A small-molecule ligand and the protein it binds are described below.
Small molecule (SMILES): CC(=O)N[C@H]1[C@H](O[C@H]2[C@H](O)[C@@H](NC(C)=O)CO[C@@H]2CO)O[C@H](CO)[C@@H](O)[C@@H]1O

Sequence of chain 1.RB:
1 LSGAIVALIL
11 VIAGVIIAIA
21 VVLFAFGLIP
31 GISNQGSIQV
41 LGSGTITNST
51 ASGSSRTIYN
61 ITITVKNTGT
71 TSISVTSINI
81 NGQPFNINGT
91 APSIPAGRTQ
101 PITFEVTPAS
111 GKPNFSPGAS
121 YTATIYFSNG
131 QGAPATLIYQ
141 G

Binding-site contacts:
Ligand atom C3 contacts residue ASN60 of chain 1.RB at 3.7 Å.
Ligand atom C5 contacts residue GLU105 of chain 1.RB at 4.4 Å.
Ligand atom C8 contacts residue ASN48 of chain 1.RB at 4.1 Å.
Ligand atom N2 contacts residue SER49 of chain 1.RB at 3.5 Å (h-bond).
Ligand atom C5 contacts residue ASN60 of chain 1.RB at 3.6 Å.
Ligand atom O5 contacts residue GLU105 of chain 1.RB at 4.4 Å.
Ligand atom C1 contacts residue ASN60 of chain 1.RB at 1.4 Å.
Ligand atom C8 contacts residue SER49 of chain 1.RB at 3.9 Å.
Ligand atom C2 contacts residue ASN60 of chain 1.RB at 2.4 Å.
Ligand atom C1 contacts residue SER49 of chain 1.RB at 4.1 Å.
Ligand atom C7 contacts residue SER49 of chain 1.RB at 4.1 Å.
Ligand atom C7 contacts residue ASN60 of chain 1.RB at 3.1 Å.
Ligand atom C1 contacts residue GLU105 of chain 1.RB at 4.1 Å.
Ligand atom O5 contacts residue ASN60 of chain 1.RB at 2.3 Å (h-bond).
Ligand atom C8 contacts residue THR47 of chain 1.RB at 3.8 Å.
Ligand atom N2 contacts residue ASN60 of chain 1.RB at 2.8 Å (h-bond).
Ligand atom C2 contacts residue SER49 of chain 1.RB at 4.3 Å.
Ligand atom C8 contacts residue ASN60 of chain 1.RB at 4.3 Å.
Ligand atom C4 contacts residue ASN60 of chain 1.RB at 4.2 Å.
Ligand atom O7 contacts residue ASN60 of chain 1.RB at 3.0 Å (h-bond).